This small molecule binds to this protein.
Small molecule (SMILES): CC(=O)N[C@@H]1[C@@H](O)[C@H](O)[C@@H](CO)O[C@H]1O

Sequence of chain 1.A:
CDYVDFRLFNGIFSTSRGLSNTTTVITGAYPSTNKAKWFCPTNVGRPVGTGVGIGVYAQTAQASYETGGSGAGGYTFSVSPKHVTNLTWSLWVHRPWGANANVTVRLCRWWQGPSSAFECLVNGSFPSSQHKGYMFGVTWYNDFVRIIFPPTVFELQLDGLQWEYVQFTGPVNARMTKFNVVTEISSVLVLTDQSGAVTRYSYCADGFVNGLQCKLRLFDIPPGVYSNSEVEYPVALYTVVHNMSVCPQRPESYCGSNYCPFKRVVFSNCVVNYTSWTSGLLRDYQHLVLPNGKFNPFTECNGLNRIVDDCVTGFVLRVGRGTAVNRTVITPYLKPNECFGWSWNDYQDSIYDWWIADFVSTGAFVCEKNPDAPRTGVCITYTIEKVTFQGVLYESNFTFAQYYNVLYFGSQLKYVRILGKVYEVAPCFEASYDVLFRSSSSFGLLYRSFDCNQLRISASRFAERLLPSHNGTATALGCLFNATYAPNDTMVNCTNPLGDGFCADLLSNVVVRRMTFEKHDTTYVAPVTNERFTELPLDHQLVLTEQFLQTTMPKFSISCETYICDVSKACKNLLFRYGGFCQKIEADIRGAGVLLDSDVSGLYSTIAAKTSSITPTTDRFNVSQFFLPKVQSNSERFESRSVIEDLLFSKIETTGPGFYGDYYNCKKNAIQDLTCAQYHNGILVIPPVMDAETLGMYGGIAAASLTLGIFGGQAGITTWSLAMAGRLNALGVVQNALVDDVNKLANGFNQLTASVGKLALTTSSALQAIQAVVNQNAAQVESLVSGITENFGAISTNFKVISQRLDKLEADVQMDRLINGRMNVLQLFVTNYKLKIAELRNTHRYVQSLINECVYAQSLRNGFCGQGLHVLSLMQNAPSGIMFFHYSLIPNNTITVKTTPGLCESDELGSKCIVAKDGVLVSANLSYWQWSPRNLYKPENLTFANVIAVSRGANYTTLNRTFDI

Binding-site contacts:
Ligand atom O5 contacts residue ASN273 of chain 1.A at 2.4 Å (h-bond).
Ligand atom C5 contacts residue ASN273 of chain 1.A at 3.7 Å.
Ligand atom O7 contacts residue ASN273 of chain 1.A at 3.9 Å.
Ligand atom C7 contacts residue ASN273 of chain 1.A at 3.6 Å.
Ligand atom O7 contacts residue LEU449 of chain 1.A at 4.1 Å.
Ligand atom C2 contacts residue ASN273 of chain 1.A at 2.4 Å.
Ligand atom N2 contacts residue ASN273 of chain 1.A at 2.9 Å (h-bond).
Ligand atom C1 contacts residue ASN273 of chain 1.A at 1.4 Å.
Ligand atom C7 contacts residue LEU449 of chain 1.A at 4.2 Å (hydrophobic).
Ligand atom C4 contacts residue ASN273 of chain 1.A at 4.2 Å.
Ligand atom C8 contacts residue LEU449 of chain 1.A at 3.3 Å (hydrophobic).
Ligand atom C3 contacts residue ASN273 of chain 1.A at 3.8 Å.